Sequence of chain 1.C:
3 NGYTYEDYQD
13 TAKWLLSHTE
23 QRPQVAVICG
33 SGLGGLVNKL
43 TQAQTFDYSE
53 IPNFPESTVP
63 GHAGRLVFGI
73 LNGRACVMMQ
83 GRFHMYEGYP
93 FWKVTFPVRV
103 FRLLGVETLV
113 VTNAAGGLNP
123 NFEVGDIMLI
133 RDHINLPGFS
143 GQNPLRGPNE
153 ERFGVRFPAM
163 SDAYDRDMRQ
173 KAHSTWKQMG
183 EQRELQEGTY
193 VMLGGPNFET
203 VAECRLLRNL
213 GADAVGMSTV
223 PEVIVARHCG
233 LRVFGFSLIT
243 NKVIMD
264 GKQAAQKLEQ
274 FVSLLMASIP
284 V

Binding-site contacts:
Ligand atom C2 contacts residue MET219 of chain 1.C at 3.5 Å (hydrophobic).
Ligand atom N6 contacts residue VAL245 of chain 1.C at 3.8 Å.
Ligand atom C12 contacts residue PHE159 of chain 1.A at 3.8 Å (hydrophobic).
Ligand atom P contacts residue SER33 of chain 1.C at 3.8 Å.
Ligand atom N7 contacts residue PHE200 of chain 1.C at 3.8 Å.
Ligand atom O3P contacts residue SER220 of chain 1.C at 2.7 Å (h-bond).
Ligand atom C2 contacts residue GLU201 of chain 1.C at 3.5 Å.
Ligand atom C8 contacts residue GLY118 of chain 1.C at 3.8 Å.
Ligand atom N2 contacts residue LEU195 of chain 1.C at 3.4 Å.
Ligand atom O2P contacts residue SER33 of chain 1.C at 2.9 Å (h-bond).
Ligand atom C8 contacts residue ALA116 of chain 1.C at 3.8 Å (hydrophobic).
Ligand atom N7 contacts residue GLY118 of chain 1.C at 3.3 Å (h-bond).
Ligand atom C8 contacts residue ALA117 of chain 1.C at 3.8 Å (hydrophobic).
Ligand atom N1 contacts residue GLU201 of chain 1.C at 2.8 Å (salt-bridge).
Ligand atom O2P contacts residue ASN115 of chain 1.C at 3.4 Å.
Ligand atom N6 contacts residue GLY118 of chain 1.C at 3.6 Å.
Ligand atom O1P contacts residue HIS86 of chain 1.C at 2.7 Å.
Ligand atom O2P contacts residue ALA116 of chain 1.C at 3.2 Å (h-bond).
Ligand atom C4 contacts residue VAL217 of chain 1.C at 3.6 Å (hydrophobic).
Ligand atom N3 contacts residue MET219 of chain 1.C at 3.6 Å.
Ligand atom O2P contacts residue GLY32 of chain 1.C at 3.6 Å.
Ligand atom C5 contacts residue PHE200 of chain 1.C at 3.6 Å (hydrophobic).
Ligand atom C5 contacts residue GLY118 of chain 1.C at 3.6 Å.
Ligand atom N7 contacts residue ASN243 of chain 1.C at 3.0 Å (h-bond).
Ligand atom N6 contacts residue ASN243 of chain 1.C at 3.1 Å (h-bond).
Ligand atom C10 contacts residue ALA116 of chain 1.C at 3.4 Å (hydrophobic).
Ligand atom N6 contacts residue GLU201 of chain 1.C at 3.7 Å.
Ligand atom C6 contacts residue PHE200 of chain 1.C at 3.5 Å (hydrophobic).
Ligand atom C6 contacts residue GLU201 of chain 1.C at 3.7 Å.
Ligand atom C14 contacts residue SER33 of chain 1.C at 3.5 Å.
Ligand atom N2 contacts residue MET219 of chain 1.C at 3.1 Å.
Ligand atom N3 contacts residue GLY218 of chain 1.C at 3.6 Å.
Ligand atom C5 contacts residue VAL217 of chain 1.C at 3.8 Å (hydrophobic).
Ligand atom N6 contacts residue PHE200 of chain 1.C at 3.5 Å.
Ligand atom O3P contacts residue ASN115 of chain 1.C at 3.5 Å.
Ligand atom N7 contacts residue ALA117 of chain 1.C at 3.7 Å.
Ligand atom N2 contacts residue GLU201 of chain 1.C at 2.6 Å (salt-bridge).
Ligand atom C14 contacts residue ALA116 of chain 1.C at 3.5 Å (hydrophobic).
Ligand atom N3 contacts residue VAL217 of chain 1.C at 3.8 Å.
Ligand atom N9 contacts residue ALA116 of chain 1.C at 3.8 Å.

Sequence of chain 1.A:
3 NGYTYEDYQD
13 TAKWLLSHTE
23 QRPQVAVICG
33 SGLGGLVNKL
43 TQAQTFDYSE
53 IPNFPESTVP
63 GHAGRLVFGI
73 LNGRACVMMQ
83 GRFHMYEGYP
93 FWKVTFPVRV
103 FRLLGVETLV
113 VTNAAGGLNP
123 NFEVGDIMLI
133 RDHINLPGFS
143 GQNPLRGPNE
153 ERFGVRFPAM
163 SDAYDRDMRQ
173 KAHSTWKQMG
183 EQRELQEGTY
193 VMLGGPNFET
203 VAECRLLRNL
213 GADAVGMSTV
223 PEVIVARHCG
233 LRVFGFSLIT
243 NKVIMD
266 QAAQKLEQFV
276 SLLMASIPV

The protein below binds the small molecule below.
Small molecule (SMILES): C[C@@H](Cn1cnc2c(N)nc(N)nc21)OCP(=O)([O-])[O-]